Sequence of chain 1.A:
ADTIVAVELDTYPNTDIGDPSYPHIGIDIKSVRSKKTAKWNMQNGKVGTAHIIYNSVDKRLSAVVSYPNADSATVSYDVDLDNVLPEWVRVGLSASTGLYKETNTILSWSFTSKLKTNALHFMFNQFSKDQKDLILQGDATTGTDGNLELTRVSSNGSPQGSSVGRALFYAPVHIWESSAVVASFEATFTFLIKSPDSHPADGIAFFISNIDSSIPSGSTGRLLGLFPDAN

This small molecule binds to this protein.
Small molecule (SMILES): Nc1ncnc2c1ncn2[C@H]1C[C@H](O[P](=O)(O)OC[C@H]2O[C@@H](n3cnc4c(N)ncnc43)C[C@@H]2O)[C@@H](CO[P](=O)(O)O[C@H]2C[C@H](n3cnc4c(N)ncnc43)O[C@@H]2CO[P](=O)(O)O[C@H]2C[C@H](n3cnc4c(N)ncnc43)O[C@@H]2COP(=O)=O)O1

Binding-site contacts:
Ligand atom OP2 contacts residue PRO23 of chain 1.A at 3.6 Å.
Ligand atom N6 contacts residue SQ01 of chain 1.K at 3.6 Å.
Ligand atom OP1 contacts residue PRO23 of chain 1.A at 3.6 Å.
Ligand atom O5' contacts residue SQ01 of chain 1.K at 2.4 Å (h-bond).
Ligand atom OP2 contacts residue TYR22 of chain 1.A at 4.5 Å.
Ligand atom C1' contacts residue SQ01 of chain 1.K at 4.3 Å.
Ligand atom OP1 contacts residue SQ01 of chain 1.K at 2.7 Å (h-bond).
Ligand atom C8 contacts residue SQ01 of chain 1.K at 3.7 Å.
Ligand atom C2 contacts residue SQ01 of chain 1.K at 3.6 Å.
Ligand atom O4' contacts residue SQ01 of chain 1.K at 3.5 Å.
Ligand atom C5 contacts residue SQ01 of chain 1.K at 3.3 Å.
Ligand atom OP2 contacts residue SQ01 of chain 1.K at 2.3 Å (h-bond).
Ligand atom C6 contacts residue SQ01 of chain 1.K at 3.3 Å.
Ligand atom C4 contacts residue SQ01 of chain 1.K at 3.5 Å.
Ligand atom P contacts residue SQ01 of chain 1.K at 1.6 Å.
Ligand atom N7 contacts residue SQ01 of chain 1.K at 4.0 Å.
Ligand atom C5' contacts residue SQ01 of chain 1.K at 3.3 Å.
Ligand atom C2' contacts residue SQ01 of chain 1.K at 4.4 Å.
Ligand atom N3 contacts residue SQ01 of chain 1.K at 3.8 Å.
Ligand atom C4' contacts residue SQ01 of chain 1.K at 4.1 Å.
Ligand atom P contacts residue PRO23 of chain 1.A at 3.9 Å.
Ligand atom N9 contacts residue SQ01 of chain 1.K at 4.2 Å.
Ligand atom N1 contacts residue SQ01 of chain 1.K at 3.5 Å.